Binding-site contacts:
Ligand atom C8 contacts residue LYS35 of chain 1.A at 3.9 Å.
Ligand atom N1 contacts residue HIS34 of chain 1.A at 4.0 Å.
Ligand atom C5' contacts residue GLY64 of chain 1.A at 3.4 Å.
Ligand atom OP1 contacts residue MG1 of chain 1.J at 2.5 Å.
Ligand atom C3' contacts residue LYS68 of chain 1.A at 3.7 Å.
Ligand atom P contacts residue MG1 of chain 1.J at 3.6 Å.
Ligand atom OP2 contacts residue GLY66 of chain 1.A at 3.7 Å.
Ligand atom P contacts residue GLY66 of chain 1.A at 3.7 Å.
Ligand atom OP1 contacts residue LEU62 of chain 1.A at 3.6 Å (h-bond).
Ligand atom C5' contacts residue GLY66 of chain 1.A at 3.7 Å.
Ligand atom O3' contacts residue GLY64 of chain 1.A at 3.5 Å.
Ligand atom OP1 contacts residue ILE69 of chain 1.A at 3.0 Å (h-bond).
Ligand atom C5' contacts residue QPJ1 of chain 1.E at 2.6 Å.
Ligand atom OP1 contacts residue LYS68 of chain 1.A at 3.6 Å.
Ligand atom P contacts residue GLY64 of chain 1.A at 3.9 Å.
Ligand atom OP1 contacts residue GLY66 of chain 1.A at 2.8 Å (h-bond).
Ligand atom O3' contacts residue ILE69 of chain 1.A at 3.6 Å.
Ligand atom N7 contacts residue LYS35 of chain 1.A at 3.8 Å.
Ligand atom OP2 contacts residue GLY66 of chain 1.A at 3.9 Å.
Ligand atom OP1 contacts residue VAL65 of chain 1.A at 3.3 Å (h-bond).
Ligand atom O3' contacts residue VAL65 of chain 1.A at 3.9 Å.
Ligand atom P contacts residue ILE69 of chain 1.A at 3.9 Å.
Ligand atom OP1 contacts residue THR67 of chain 1.A at 3.7 Å.
Ligand atom OP2 contacts residue VAL65 of chain 1.A at 4.0 Å.
Ligand atom OP2 contacts residue LYS68 of chain 1.A at 3.1 Å (salt-bridge).
Ligand atom C8 contacts residue QPJ1 of chain 1.E at 3.6 Å.
Ligand atom OP2 contacts residue THR67 of chain 1.A at 3.6 Å (h-bond).
Ligand atom OP2 contacts residue MG1 of chain 1.J at 3.9 Å.
Ligand atom OP1 contacts residue GLY64 of chain 1.A at 3.0 Å (h-bond).
Ligand atom C4' contacts residue GLY64 of chain 1.A at 3.4 Å.
Ligand atom O5' contacts residue QPJ1 of chain 1.E at 1.5 Å.
Ligand atom P contacts residue LYS68 of chain 1.A at 3.8 Å.
Ligand atom O3' contacts residue LYS68 of chain 1.A at 3.9 Å.
Ligand atom C4' contacts residue QPJ1 of chain 1.E at 3.9 Å.
Ligand atom O5' contacts residue GLY66 of chain 1.A at 3.6 Å (h-bond).
Ligand atom C3' contacts residue GLY66 of chain 1.A at 3.8 Å.
Ligand atom C5' contacts residue TYR39 of chain 1.A at 3.2 Å (hydrophobic).
Ligand atom C4' contacts residue TYR39 of chain 1.A at 4.0 Å (hydrophobic).
Ligand atom N3 contacts residue ALA38 of chain 1.A at 3.6 Å.
Ligand atom OP1 contacts residue PRO63 of chain 1.A at 3.8 Å.

This protein binds this small molecule.
Small molecule (SMILES): Cc1cn([C@H]2C[C@H](O[P](=O)(O)OC[C@H]3O[C@@H](n4ccc(N)nc4=O)C[C@@H]3O[P](=O)(O)OC[C@H]3O[C@@H](n4cnc5c(=O)nc(N)[nH]c54)C[C@@H]3O[P](=O)(O)OC[C@H]3O[C@@H](n4cnc5c(=O)nc(N)[nH]c54)C[C@@H]3O)[C@@H](CO[P](=O)(O)O[C@H]3C[C@H](n4cnc5c(=O)nc(N)[nH]c54)O[C@@H]3CO)O2)c(=O)[nH]c1=O

Sequence of chain 1.A:
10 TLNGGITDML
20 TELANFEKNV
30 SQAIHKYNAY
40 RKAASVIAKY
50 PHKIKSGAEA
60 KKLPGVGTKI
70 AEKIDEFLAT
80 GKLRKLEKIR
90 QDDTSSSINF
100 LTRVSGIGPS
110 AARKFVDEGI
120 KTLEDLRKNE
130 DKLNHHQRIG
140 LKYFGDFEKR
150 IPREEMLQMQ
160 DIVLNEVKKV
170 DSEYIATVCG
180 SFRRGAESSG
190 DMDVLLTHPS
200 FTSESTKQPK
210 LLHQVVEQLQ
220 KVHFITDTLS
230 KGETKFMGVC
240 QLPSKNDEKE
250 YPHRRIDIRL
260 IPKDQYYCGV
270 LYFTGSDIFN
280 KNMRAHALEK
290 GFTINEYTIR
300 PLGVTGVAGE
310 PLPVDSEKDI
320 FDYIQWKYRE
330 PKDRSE